The small molecule below binds the protein below.
Small molecule (SMILES): O=c1[nH]c2cc(C(F)(F)F)c(N3CCOCC3)cc2n(CP(=O)(O)O)c1=O

Sequence of chain 1.C:
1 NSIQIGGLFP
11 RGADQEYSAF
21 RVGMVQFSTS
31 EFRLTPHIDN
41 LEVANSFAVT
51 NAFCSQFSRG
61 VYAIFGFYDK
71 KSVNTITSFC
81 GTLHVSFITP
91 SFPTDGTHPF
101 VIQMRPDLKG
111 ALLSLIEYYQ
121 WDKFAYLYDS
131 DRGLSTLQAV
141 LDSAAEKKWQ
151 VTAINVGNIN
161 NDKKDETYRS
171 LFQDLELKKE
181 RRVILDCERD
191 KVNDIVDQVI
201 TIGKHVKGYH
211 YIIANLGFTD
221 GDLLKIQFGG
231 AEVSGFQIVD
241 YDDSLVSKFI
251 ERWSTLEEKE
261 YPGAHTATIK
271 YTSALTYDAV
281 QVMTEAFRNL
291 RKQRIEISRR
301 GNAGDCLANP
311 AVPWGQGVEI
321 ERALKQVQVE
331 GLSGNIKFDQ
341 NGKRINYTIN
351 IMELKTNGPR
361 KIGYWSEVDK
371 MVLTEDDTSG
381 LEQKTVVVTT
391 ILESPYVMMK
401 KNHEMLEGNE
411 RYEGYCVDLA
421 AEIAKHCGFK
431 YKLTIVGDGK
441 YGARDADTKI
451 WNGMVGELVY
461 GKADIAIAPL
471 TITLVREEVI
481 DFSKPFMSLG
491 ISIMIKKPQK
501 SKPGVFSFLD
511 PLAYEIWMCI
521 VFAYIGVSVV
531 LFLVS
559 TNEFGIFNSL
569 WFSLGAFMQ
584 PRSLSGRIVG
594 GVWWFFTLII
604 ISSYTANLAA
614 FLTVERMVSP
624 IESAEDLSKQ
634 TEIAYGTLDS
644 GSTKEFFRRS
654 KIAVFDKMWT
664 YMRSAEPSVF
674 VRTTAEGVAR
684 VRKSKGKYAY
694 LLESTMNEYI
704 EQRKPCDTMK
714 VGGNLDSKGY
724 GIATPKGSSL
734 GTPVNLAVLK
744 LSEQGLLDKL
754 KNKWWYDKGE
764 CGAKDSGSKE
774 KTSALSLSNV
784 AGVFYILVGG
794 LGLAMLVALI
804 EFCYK

Binding-site contacts:
Ligand atom CAR contacts residue TYR441 of chain 1.C at 3.8 Å (hydrophobic).
Ligand atom PBA contacts residue SER645 of chain 1.C at 3.7 Å.
Ligand atom NAY contacts residue TYR441 of chain 1.C at 3.5 Å.
Ligand atom CAT contacts residue TYR441 of chain 1.C at 3.5 Å (hydrophobic).
Ligand atom CAJ contacts residue TYR441 of chain 1.C at 3.4 Å (hydrophobic).
Ligand atom FAG contacts residue PRO469 of chain 1.C at 3.5 Å.
Ligand atom OAA contacts residue THR471 of chain 1.C at 2.9 Å (h-bond).
Ligand atom OAQ contacts residue THR677 of chain 1.C at 2.7 Å (h-bond).
Ligand atom FAG contacts residue TYR723 of chain 1.C at 3.7 Å.
Ligand atom CAS contacts residue TYR441 of chain 1.C at 3.4 Å (hydrophobic).
Ligand atom NAP contacts residue PRO469 of chain 1.C at 2.7 Å (h-bond).
Ligand atom OAA contacts residue LEU470 of chain 1.C at 3.5 Å.
Ligand atom CAJ contacts residue PRO469 of chain 1.C at 3.5 Å (hydrophobic).
Ligand atom CAI contacts residue TYR441 of chain 1.C at 3.7 Å (hydrophobic).
Ligand atom CAT contacts residue PRO469 of chain 1.C at 3.7 Å (hydrophobic).
Ligand atom OAB contacts residue TYR441 of chain 1.C at 3.8 Å.
Ligand atom OAE contacts residue SER645 of chain 1.C at 3.5 Å (h-bond).
Ligand atom FAH contacts residue GLU393 of chain 1.C at 3.3 Å.
Ligand atom CAT contacts residue THR471 of chain 1.C at 3.2 Å.
Ligand atom CAV contacts residue PRO469 of chain 1.C at 3.5 Å (hydrophobic).
Ligand atom CAU contacts residue TYR441 of chain 1.C at 3.6 Å (hydrophobic).
Ligand atom NAP contacts residue TYR441 of chain 1.C at 3.5 Å.
Ligand atom OAB contacts residue ARG476 of chain 1.C at 3.0 Å (salt-bridge).
Ligand atom CAV contacts residue TYR441 of chain 1.C at 3.4 Å (hydrophobic).
Ligand atom FAG contacts residue TYR441 of chain 1.C at 3.8 Å.
Ligand atom FAF contacts residue THR698 of chain 1.C at 3.2 Å.
Ligand atom CAL contacts residue THR677 of chain 1.C at 3.2 Å.
Ligand atom NAP contacts residue THR471 of chain 1.C at 3.4 Å (h-bond).
Ligand atom CAL contacts residue GLU393 of chain 1.C at 3.8 Å.
Ligand atom OAD contacts residue SER645 of chain 1.C at 2.8 Å (h-bond).
Ligand atom CAZ contacts residue TYR723 of chain 1.C at 3.8 Å (hydrophobic).
Ligand atom CAW contacts residue TYR441 of chain 1.C at 3.4 Å (hydrophobic).
Ligand atom OAC contacts residue GLY644 of chain 1.C at 3.5 Å.
Ligand atom CAJ contacts residue TYR723 of chain 1.C at 3.6 Å (hydrophobic).
Ligand atom OAA contacts residue ARG476 of chain 1.C at 2.7 Å (salt-bridge).
Ligand atom CAN contacts residue GLU393 of chain 1.C at 3.5 Å.
Ligand atom CAK contacts residue THR677 of chain 1.C at 3.6 Å.
Ligand atom FAG contacts residue TYR396 of chain 1.C at 3.6 Å.
Ligand atom OAC contacts residue SER645 of chain 1.C at 3.3 Å (h-bond).
Ligand atom FAF contacts residue TYR723 of chain 1.C at 3.2 Å.